Sequence of chain 1.A:
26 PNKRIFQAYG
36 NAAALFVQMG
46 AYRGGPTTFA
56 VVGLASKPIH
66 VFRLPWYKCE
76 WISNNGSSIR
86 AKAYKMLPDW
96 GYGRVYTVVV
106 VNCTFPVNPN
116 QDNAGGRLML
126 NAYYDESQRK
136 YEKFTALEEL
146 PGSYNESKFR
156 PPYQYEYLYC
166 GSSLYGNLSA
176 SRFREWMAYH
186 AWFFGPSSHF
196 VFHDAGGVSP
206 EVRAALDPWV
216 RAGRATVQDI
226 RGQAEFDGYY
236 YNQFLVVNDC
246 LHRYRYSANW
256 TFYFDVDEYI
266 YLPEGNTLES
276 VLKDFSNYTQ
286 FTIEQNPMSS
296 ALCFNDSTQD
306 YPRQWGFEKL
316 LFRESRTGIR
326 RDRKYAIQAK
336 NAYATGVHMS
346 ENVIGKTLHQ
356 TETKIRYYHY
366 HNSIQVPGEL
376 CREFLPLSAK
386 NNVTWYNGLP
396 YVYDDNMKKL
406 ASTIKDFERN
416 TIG

Binding-site contacts:
Ligand atom C8 contacts residue GLY171 of chain 1.A at 3.7 Å.
Ligand atom C5 contacts residue ASN172 of chain 1.A at 3.6 Å.
Ligand atom C7 contacts residue GLY171 of chain 1.A at 4.4 Å.
Ligand atom O7 contacts residue ASN172 of chain 1.A at 3.7 Å.
Ligand atom C2 contacts residue ASN172 of chain 1.A at 2.6 Å.
Ligand atom N2 contacts residue GLY171 of chain 1.A at 4.2 Å.
Ligand atom O6 contacts residue ASN172 of chain 1.A at 4.4 Å.
Ligand atom C4 contacts residue ASN172 of chain 1.A at 4.3 Å.
Ligand atom O5 contacts residue ASN172 of chain 1.A at 2.3 Å (h-bond).
Ligand atom C1 contacts residue ASN172 of chain 1.A at 1.4 Å.
Ligand atom N2 contacts residue ASN172 of chain 1.A at 3.1 Å (h-bond).
Ligand atom C3 contacts residue ASN172 of chain 1.A at 3.9 Å.
Ligand atom C7 contacts residue ASN172 of chain 1.A at 3.6 Å.

This protein binds this small molecule.
Small molecule (SMILES): CC(=O)N[C@@H]1[C@@H](O)[C@H](O)[C@@H](CO)O[C@H]1O